Sequence of chain 2.A:
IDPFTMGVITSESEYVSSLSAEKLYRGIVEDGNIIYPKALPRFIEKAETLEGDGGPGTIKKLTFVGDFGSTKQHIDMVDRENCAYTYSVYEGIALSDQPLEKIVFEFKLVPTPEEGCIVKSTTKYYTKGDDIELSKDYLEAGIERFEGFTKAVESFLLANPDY

Sequence of chain 1.A:
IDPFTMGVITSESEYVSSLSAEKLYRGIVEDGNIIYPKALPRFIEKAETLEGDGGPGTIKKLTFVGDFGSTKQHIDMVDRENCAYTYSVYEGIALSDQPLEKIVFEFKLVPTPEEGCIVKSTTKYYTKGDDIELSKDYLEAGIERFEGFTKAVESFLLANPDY

This protein binds this small molecule.
Small molecule (SMILES): C/C(=C\CNc1ncnc2[nH]cnc12)CO

Binding-site contacts:
Ligand atom N7 contacts residue GLN73 of chain 1.A at 3.0 Å (h-bond).
Ligand atom C2 contacts residue PHE149 of chain 1.A at 3.8 Å (hydrophobic).
Ligand atom C2 contacts residue TYR87 of chain 1.A at 3.5 Å (hydrophobic).
Ligand atom C5 contacts residue ASP67 of chain 2.A at 3.8 Å.
Ligand atom C8 contacts residue THR71 of chain 1.A at 3.0 Å.
Ligand atom O16 contacts residue TYR138 of chain 1.A at 2.9 Å (h-bond).
Ligand atom N1 contacts residue PHE105 of chain 1.A at 3.3 Å.
Ligand atom N9 contacts residue THR71 of chain 1.A at 3.5 Å.
Ligand atom C12 contacts residue ASP67 of chain 2.A at 3.5 Å.
Ligand atom C15 contacts residue GLY142 of chain 1.A at 3.8 Å.
Ligand atom C15 contacts residue ARG145 of chain 1.A at 3.7 Å.
Ligand atom O16 contacts residue TYR125 of chain 1.A at 3.7 Å.
Ligand atom C15 contacts residue VAL65 of chain 2.A at 4.0 Å (hydrophobic).
Ligand atom C15 contacts residue ALA141 of chain 1.A at 4.0 Å (hydrophobic).
Ligand atom C13 contacts residue GLY66 of chain 2.A at 3.6 Å.
Ligand atom C14 contacts residue GLY66 of chain 2.A at 3.4 Å.
Ligand atom C2 contacts residue PHE146 of chain 1.A at 3.6 Å (hydrophobic).
Ligand atom C2 contacts residue PHE105 of chain 1.A at 3.4 Å (hydrophobic).
Ligand atom C12 contacts residue GLY142 of chain 1.A at 3.8 Å.
Ligand atom O16 contacts residue ILE103 of chain 1.A at 3.5 Å.
Ligand atom C4 contacts residue PHE149 of chain 1.A at 4.0 Å (hydrophobic).
Ligand atom N3 contacts residue TYR87 of chain 1.A at 2.7 Å (h-bond).
Ligand atom N3 contacts residue PHE149 of chain 1.A at 3.8 Å.
Ligand atom C4 contacts residue TYR87 of chain 1.A at 3.5 Å (hydrophobic).
Ligand atom C11 contacts residue ARG145 of chain 1.A at 3.8 Å.
Ligand atom C8 contacts residue ASP67 of chain 2.A at 3.5 Å.
Ligand atom C4 contacts residue GLN73 of chain 1.A at 4.0 Å.
Ligand atom C8 contacts residue VAL89 of chain 1.A at 3.8 Å (hydrophobic).
Ligand atom C6 contacts residue PHE105 of chain 1.A at 3.6 Å (hydrophobic).
Ligand atom C13 contacts residue GLY142 of chain 1.A at 3.5 Å.
Ligand atom C5 contacts residue PHE105 of chain 1.A at 3.9 Å (hydrophobic).
Ligand atom C11 contacts residue ASP67 of chain 2.A at 3.5 Å.
Ligand atom C14 contacts residue TYR138 of chain 1.A at 3.5 Å (hydrophobic).
Ligand atom C14 contacts residue GLY142 of chain 1.A at 3.8 Å.
Ligand atom N10 contacts residue ASP67 of chain 2.A at 2.7 Å (salt-bridge).
Ligand atom C6 contacts residue ASP67 of chain 2.A at 3.8 Å.
Ligand atom N10 contacts residue PHE68 of chain 2.A at 3.9 Å.
Ligand atom N9 contacts residue ASP67 of chain 2.A at 2.7 Å (salt-bridge).
Ligand atom C15 contacts residue GLY66 of chain 2.A at 3.8 Å.
Ligand atom N7 contacts residue TYR87 of chain 1.A at 3.6 Å.